The small molecule below binds the protein below.
Small molecule (SMILES): CC(=O)N[C@@H]1[C@@H](O)[C@H](O)[C@@H](CO)O[C@H]1O

Binding-site contacts:
Ligand atom C3 contacts residue ASN293 of chain 1.X at 3.8 Å.
Ligand atom C5 contacts residue ASN293 of chain 1.X at 3.7 Å.
Ligand atom C7 contacts residue ALA292 of chain 1.X at 4.3 Å (hydrophobic).
Ligand atom O7 contacts residue ASN293 of chain 1.X at 3.2 Å (h-bond).
Ligand atom O7 contacts residue PRO232 of chain 1.X at 3.8 Å.
Ligand atom C7 contacts residue ASN293 of chain 1.X at 3.2 Å.
Ligand atom N2 contacts residue ASN293 of chain 1.X at 2.9 Å (h-bond).
Ligand atom O5 contacts residue ASN293 of chain 1.X at 2.4 Å (h-bond).
Ligand atom C8 contacts residue ASN293 of chain 1.X at 4.4 Å.
Ligand atom N2 contacts residue ALA292 of chain 1.X at 4.2 Å.
Ligand atom C4 contacts residue ASN293 of chain 1.X at 4.2 Å.
Ligand atom C8 contacts residue LYS243 of chain 1.X at 4.0 Å.
Ligand atom C1 contacts residue ASN293 of chain 1.X at 1.4 Å.
Ligand atom C2 contacts residue ASN293 of chain 1.X at 2.5 Å.
Ligand atom C8 contacts residue ALA292 of chain 1.X at 3.8 Å (hydrophobic).

Sequence of chain 1.X:
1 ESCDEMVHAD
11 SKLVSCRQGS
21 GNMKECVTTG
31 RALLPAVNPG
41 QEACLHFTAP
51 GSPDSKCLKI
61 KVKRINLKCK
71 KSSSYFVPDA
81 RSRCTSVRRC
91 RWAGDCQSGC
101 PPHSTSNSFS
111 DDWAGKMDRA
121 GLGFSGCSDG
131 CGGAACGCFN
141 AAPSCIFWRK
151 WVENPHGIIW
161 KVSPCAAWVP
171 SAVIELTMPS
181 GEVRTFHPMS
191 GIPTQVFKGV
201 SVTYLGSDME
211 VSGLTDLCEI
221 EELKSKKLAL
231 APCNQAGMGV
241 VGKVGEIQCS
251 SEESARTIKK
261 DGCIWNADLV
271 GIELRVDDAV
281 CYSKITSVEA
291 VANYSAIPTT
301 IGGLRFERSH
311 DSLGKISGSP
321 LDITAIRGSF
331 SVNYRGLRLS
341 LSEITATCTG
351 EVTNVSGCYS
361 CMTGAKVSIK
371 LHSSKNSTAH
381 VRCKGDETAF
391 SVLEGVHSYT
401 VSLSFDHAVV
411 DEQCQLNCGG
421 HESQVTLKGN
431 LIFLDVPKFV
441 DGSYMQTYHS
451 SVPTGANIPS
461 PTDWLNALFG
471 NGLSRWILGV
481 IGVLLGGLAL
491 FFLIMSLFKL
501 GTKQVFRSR